Sequence of chain 1.B:
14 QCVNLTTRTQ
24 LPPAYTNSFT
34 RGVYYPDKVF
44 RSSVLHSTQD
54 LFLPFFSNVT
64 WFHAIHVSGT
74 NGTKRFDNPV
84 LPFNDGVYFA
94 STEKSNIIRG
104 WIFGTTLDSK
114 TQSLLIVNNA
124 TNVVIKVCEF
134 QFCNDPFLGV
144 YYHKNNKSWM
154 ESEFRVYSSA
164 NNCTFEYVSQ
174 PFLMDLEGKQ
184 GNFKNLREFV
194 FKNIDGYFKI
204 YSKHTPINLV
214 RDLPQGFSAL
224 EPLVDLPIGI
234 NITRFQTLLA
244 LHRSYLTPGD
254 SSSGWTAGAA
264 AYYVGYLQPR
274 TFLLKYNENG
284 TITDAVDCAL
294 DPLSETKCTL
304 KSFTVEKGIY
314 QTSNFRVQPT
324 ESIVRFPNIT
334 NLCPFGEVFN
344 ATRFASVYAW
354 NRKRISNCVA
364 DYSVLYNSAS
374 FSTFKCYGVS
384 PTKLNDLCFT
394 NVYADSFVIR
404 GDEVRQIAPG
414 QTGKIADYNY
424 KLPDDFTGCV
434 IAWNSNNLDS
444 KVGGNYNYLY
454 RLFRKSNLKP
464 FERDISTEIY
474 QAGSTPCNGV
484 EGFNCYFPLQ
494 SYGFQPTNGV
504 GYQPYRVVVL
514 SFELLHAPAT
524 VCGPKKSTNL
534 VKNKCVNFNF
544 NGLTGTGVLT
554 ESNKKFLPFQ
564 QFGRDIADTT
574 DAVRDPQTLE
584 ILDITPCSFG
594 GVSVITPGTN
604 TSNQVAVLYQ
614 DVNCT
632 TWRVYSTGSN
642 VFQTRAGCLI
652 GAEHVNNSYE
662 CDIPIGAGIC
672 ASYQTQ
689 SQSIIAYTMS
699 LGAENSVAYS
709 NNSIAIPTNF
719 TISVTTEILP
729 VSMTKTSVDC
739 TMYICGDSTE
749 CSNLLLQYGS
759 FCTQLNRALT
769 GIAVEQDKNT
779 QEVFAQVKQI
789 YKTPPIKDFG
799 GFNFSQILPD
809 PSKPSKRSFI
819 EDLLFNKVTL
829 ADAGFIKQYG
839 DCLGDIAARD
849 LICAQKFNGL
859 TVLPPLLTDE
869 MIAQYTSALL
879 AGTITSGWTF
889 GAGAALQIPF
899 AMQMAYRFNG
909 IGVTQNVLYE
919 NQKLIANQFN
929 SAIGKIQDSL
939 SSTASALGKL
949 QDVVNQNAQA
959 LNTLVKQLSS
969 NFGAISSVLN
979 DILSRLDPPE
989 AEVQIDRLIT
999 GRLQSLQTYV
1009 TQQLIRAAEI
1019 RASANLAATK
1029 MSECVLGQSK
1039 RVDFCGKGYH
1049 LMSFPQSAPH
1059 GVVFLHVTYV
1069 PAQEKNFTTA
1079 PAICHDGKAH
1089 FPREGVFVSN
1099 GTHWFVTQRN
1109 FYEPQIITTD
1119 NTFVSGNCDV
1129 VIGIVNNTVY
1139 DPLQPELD

The small molecule below binds the protein below.
Small molecule (SMILES): CC(=O)N[C@@H]1[C@@H](O)[C@H](O)[C@@H](CO)O[C@H]1O

Binding-site contacts:
Ligand atom C7 contacts residue ASN331 of chain 1.B at 3.6 Å.
Ligand atom C2 contacts residue GLN580 of chain 1.B at 4.2 Å.
Ligand atom O5 contacts residue ASN331 of chain 1.B at 2.5 Å (h-bond).
Ligand atom C5 contacts residue ASN331 of chain 1.B at 3.8 Å.
Ligand atom C5 contacts residue GLN580 of chain 1.B at 4.2 Å.
Ligand atom O6 contacts residue GLN580 of chain 1.B at 3.0 Å (h-bond).
Ligand atom C1 contacts residue ASN331 of chain 1.B at 1.5 Å.
Ligand atom C7 contacts residue GLN580 of chain 1.B at 4.3 Å.
Ligand atom C2 contacts residue ASN331 of chain 1.B at 2.5 Å.
Ligand atom C4 contacts residue GLN580 of chain 1.B at 3.5 Å.
Ligand atom O6 contacts residue PRO579 of chain 1.B at 4.3 Å.
Ligand atom C4 contacts residue ASN331 of chain 1.B at 4.4 Å.
Ligand atom N2 contacts residue ASN331 of chain 1.B at 2.9 Å (h-bond).
Ligand atom O7 contacts residue ASN331 of chain 1.B at 4.4 Å.
Ligand atom C8 contacts residue GLN580 of chain 1.B at 3.6 Å.
Ligand atom O6 contacts residue ASN331 of chain 1.B at 4.0 Å.
Ligand atom O4 contacts residue GLN580 of chain 1.B at 3.7 Å.
Ligand atom C6 contacts residue GLN580 of chain 1.B at 3.9 Å.
Ligand atom C6 contacts residue ASN331 of chain 1.B at 4.5 Å.
Ligand atom N2 contacts residue GLN580 of chain 1.B at 4.3 Å.
Ligand atom C3 contacts residue ASN331 of chain 1.B at 3.9 Å.
Ligand atom C8 contacts residue ASN331 of chain 1.B at 4.0 Å.